Sequence of chain 1.B:
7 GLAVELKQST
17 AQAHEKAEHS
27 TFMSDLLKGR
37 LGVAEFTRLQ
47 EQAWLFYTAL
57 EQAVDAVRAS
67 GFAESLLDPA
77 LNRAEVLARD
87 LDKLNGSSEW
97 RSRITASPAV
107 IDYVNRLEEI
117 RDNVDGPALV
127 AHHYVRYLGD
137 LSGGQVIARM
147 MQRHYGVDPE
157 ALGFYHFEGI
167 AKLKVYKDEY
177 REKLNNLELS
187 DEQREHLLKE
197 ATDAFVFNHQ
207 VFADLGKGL

Binding-site contacts:
Ligand atom C6 contacts residue HEM1 of chain 1.F at 4.2 Å.
Ligand atom O4 contacts residue GLU21 of chain 1.B at 3.5 Å.
Ligand atom O4 contacts residue ALA17 of chain 1.B at 2.9 Å (h-bond).
Ligand atom O6 contacts residue HEM1 of chain 1.F at 3.7 Å.
Ligand atom C3 contacts residue GLU21 of chain 1.B at 3.5 Å.
Ligand atom O2 contacts residue GLU21 of chain 1.B at 4.2 Å.
Ligand atom C4 contacts residue HIS20 of chain 1.B at 4.4 Å.
Ligand atom C6 contacts residue HIS20 of chain 1.B at 3.9 Å.
Ligand atom O5 contacts residue HEM1 of chain 1.F at 3.5 Å.
Ligand atom O3 contacts residue ALA17 of chain 1.B at 3.6 Å.
Ligand atom O3 contacts residue GLU21 of chain 1.B at 2.7 Å (salt-bridge).
Ligand atom C5 contacts residue HEM1 of chain 1.F at 4.0 Å.
Ligand atom O5 contacts residue HEM1 of chain 1.F at 4.0 Å.
Ligand atom C5 contacts residue LYS13 of chain 1.B at 3.9 Å.
Ligand atom C6 contacts residue HIS20 of chain 1.B at 3.8 Å.
Ligand atom C4 contacts residue GLU21 of chain 1.B at 4.5 Å.
Ligand atom C1 contacts residue HEM1 of chain 1.F at 3.8 Å.
Ligand atom O6 contacts residue LYS13 of chain 1.B at 2.7 Å (salt-bridge).
Ligand atom C6 contacts residue GLU24 of chain 1.B at 3.3 Å.
Ligand atom C5 contacts residue HIS20 of chain 1.B at 4.2 Å.
Ligand atom C4 contacts residue LYS13 of chain 1.B at 4.5 Å.
Ligand atom C6 contacts residue LYS13 of chain 1.B at 3.8 Å.
Ligand atom C6 contacts residue HEM1 of chain 1.F at 3.9 Å.
Ligand atom C1 contacts residue LYS13 of chain 1.B at 3.7 Å.
Ligand atom O6 contacts residue HEM1 of chain 1.F at 3.5 Å.
Ligand atom O4 contacts residue HIS20 of chain 1.B at 3.4 Å.
Ligand atom C2 contacts residue LYS13 of chain 1.B at 4.3 Å.
Ligand atom O5 contacts residue LYS13 of chain 1.B at 2.9 Å (salt-bridge).
Ligand atom C2 contacts residue HEM1 of chain 1.F at 4.4 Å.
Ligand atom C3 contacts residue ALA17 of chain 1.B at 4.3 Å (hydrophobic).
Ligand atom O6 contacts residue GLU24 of chain 1.B at 2.7 Å (salt-bridge).
Ligand atom O6 contacts residue HIS20 of chain 1.B at 4.3 Å.
Ligand atom C4 contacts residue ALA17 of chain 1.B at 3.9 Å (hydrophobic).

A small-molecule ligand and the protein it binds are described below.
Small molecule (SMILES): OC[C@H]1O[C@@](CO)(O[C@H]2O[C@H](CO)[C@@H](O)[C@H](O)[C@H]2O)[C@@H](O)[C@@H]1O